Binding-site contacts:
Ligand atom C6 contacts residue PHE153 of chain 1.A at 3.5 Å (hydrophobic).
Ligand atom C28 contacts residue GLU59 of chain 1.A at 3.8 Å.
Ligand atom O23 contacts residue GLY151 of chain 1.A at 3.3 Å.
Ligand atom C18 contacts residue ASP152 of chain 1.A at 3.1 Å.
Ligand atom C33 contacts residue TRP89 of chain 1.A at 3.4 Å (hydrophobic).
Ligand atom C19 contacts residue LYS41 of chain 1.A at 3.6 Å.
Ligand atom N12 contacts residue PHE153 of chain 1.A at 3.6 Å.
Ligand atom C21 contacts residue ASP152 of chain 1.A at 3.2 Å.
Ligand atom C9 contacts residue CYS90 of chain 1.A at 3.1 Å (hydrophobic).
Ligand atom C16 contacts residue GLU59 of chain 1.A at 3.8 Å.
Ligand atom C4 contacts residue LEU72 of chain 1.A at 3.5 Å (hydrophobic).
Ligand atom N34 contacts residue HIS132 of chain 1.A at 3.5 Å (h-bond).
Ligand atom N10 contacts residue TRP89 of chain 1.A at 3.7 Å.
Ligand atom C3 contacts residue ALA39 of chain 1.A at 3.6 Å (hydrophobic).
Ligand atom C15 contacts residue THR87 of chain 1.A at 3.6 Å.
Ligand atom C33 contacts residue PHE141 of chain 1.A at 3.8 Å (hydrophobic).
Ligand atom O23 contacts residue ASP152 of chain 1.A at 2.3 Å (salt-bridge).
Ligand atom C14 contacts residue THR87 of chain 1.A at 3.9 Å.
Ligand atom C24 contacts residue ASP152 of chain 1.A at 3.6 Å.
Ligand atom N34 contacts residue GLY151 of chain 1.A at 3.2 Å.
Ligand atom C3 contacts residue GLN88 of chain 1.A at 3.4 Å.
Ligand atom N8 contacts residue PHE141 of chain 1.A at 3.8 Å.
Ligand atom C9 contacts residue TRP89 of chain 1.A at 3.6 Å (hydrophobic).
Ligand atom C17 contacts residue GLU59 of chain 1.A at 3.9 Å.
Ligand atom N34 contacts residue ILE150 of chain 1.A at 3.5 Å.
Ligand atom C2 contacts residue ALA39 of chain 1.A at 3.8 Å (hydrophobic).
Ligand atom C5 contacts residue PHE153 of chain 1.A at 3.6 Å (hydrophobic).
Ligand atom C22 contacts residue ASP152 of chain 1.A at 3.4 Å.
Ligand atom C19 contacts residue THR87 of chain 1.A at 3.6 Å.
Ligand atom C19 contacts residue ALA39 of chain 1.A at 3.8 Å (hydrophobic).
Ligand atom C3 contacts residue THR87 of chain 1.A at 3.6 Å.
Ligand atom C28 contacts residue ASP152 of chain 1.A at 3.9 Å.
Ligand atom N20 contacts residue GLU59 of chain 1.A at 3.4 Å (salt-bridge).
Ligand atom N8 contacts residue TRP89 of chain 1.A at 3.6 Å.
Ligand atom N10 contacts residue CYS90 of chain 1.A at 2.8 Å (h-bond).
Ligand atom C32 contacts residue HIS132 of chain 1.A at 3.7 Å.
Ligand atom C17 contacts residue ASP152 of chain 1.A at 3.8 Å.
Ligand atom C4 contacts residue ALA39 of chain 1.A at 3.9 Å (hydrophobic).
Ligand atom N20 contacts residue ASP152 of chain 1.A at 3.6 Å.
Ligand atom C4 contacts residue THR87 of chain 1.A at 3.2 Å.

A protein and the small-molecule ligand that binds it are described below.
Small molecule (SMILES): Cc1ccc(NC(=O)c2cccc(C(C)(C)C#N)c2)cc1Nc1ccc2ncn(C)c(=O)c2c1

Sequence of chain 1.A:
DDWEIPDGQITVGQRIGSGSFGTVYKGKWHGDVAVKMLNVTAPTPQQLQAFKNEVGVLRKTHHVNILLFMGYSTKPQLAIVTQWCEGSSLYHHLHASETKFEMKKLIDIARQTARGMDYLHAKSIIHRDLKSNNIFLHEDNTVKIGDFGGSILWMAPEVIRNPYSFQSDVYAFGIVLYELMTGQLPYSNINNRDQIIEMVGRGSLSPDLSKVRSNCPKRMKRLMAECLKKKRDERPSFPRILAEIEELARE